This small molecule binds to this protein.
Small molecule (SMILES): N[C@@H](CC(=O)O)C(=O)O

Sequence of chain 1.B:
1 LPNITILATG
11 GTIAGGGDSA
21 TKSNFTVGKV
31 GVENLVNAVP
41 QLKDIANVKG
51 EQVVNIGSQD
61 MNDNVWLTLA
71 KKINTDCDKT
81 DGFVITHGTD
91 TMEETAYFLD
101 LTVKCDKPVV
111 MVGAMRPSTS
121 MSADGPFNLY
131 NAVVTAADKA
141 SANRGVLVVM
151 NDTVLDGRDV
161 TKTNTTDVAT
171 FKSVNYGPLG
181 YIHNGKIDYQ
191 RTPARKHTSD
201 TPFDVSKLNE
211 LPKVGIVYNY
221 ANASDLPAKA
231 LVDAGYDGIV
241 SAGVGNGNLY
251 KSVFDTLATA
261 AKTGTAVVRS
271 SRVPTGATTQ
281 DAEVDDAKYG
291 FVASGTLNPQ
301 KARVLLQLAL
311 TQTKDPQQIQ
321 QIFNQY

Sequence of chain 2.B:
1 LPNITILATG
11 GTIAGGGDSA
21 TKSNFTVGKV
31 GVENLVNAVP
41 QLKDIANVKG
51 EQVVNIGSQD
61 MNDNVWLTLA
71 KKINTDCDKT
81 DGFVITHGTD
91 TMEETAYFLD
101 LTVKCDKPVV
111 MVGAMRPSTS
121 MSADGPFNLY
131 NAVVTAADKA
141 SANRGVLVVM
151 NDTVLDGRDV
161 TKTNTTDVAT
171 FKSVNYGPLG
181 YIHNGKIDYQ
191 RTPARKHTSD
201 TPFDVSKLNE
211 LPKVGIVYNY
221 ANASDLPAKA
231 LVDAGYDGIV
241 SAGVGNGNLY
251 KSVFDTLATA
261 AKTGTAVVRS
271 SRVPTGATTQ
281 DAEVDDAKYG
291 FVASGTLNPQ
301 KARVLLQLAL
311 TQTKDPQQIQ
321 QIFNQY

Binding-site contacts:
Ligand atom C contacts residue ASP90 of chain 1.B at 4.3 Å.
Ligand atom N contacts residue ASN248 of chain 2.B at 3.7 Å.
Ligand atom OD2 contacts residue THR12 of chain 1.B at 2.8 Å (h-bond).
Ligand atom O contacts residue THR89 of chain 1.B at 3.9 Å.
Ligand atom OD2 contacts residue MET115 of chain 1.B at 4.1 Å.
Ligand atom CB contacts residue ASP90 of chain 1.B at 3.9 Å.
Ligand atom O contacts residue GLY11 of chain 1.B at 3.3 Å.
Ligand atom CG contacts residue THR12 of chain 1.B at 2.6 Å.
Ligand atom O contacts residue THR12 of chain 1.B at 3.6 Å (h-bond).
Ligand atom CG contacts residue THR89 of chain 1.B at 3.1 Å.
Ligand atom OD2 contacts residue ALA114 of chain 1.B at 3.0 Å (h-bond).
Ligand atom OD1 contacts residue GLY88 of chain 1.B at 3.6 Å.
Ligand atom C contacts residue THR89 of chain 1.B at 3.9 Å.
Ligand atom OD2 contacts residue THR89 of chain 1.B at 3.2 Å (h-bond).
Ligand atom O contacts residue SER58 of chain 1.B at 3.6 Å (h-bond).
Ligand atom OD1 contacts residue THR12 of chain 1.B at 2.9 Å (h-bond).
Ligand atom O contacts residue GLY88 of chain 1.B at 2.9 Å.
Ligand atom CA contacts residue GLU283 of chain 2.B at 4.1 Å.
Ligand atom C contacts residue GLY88 of chain 1.B at 3.6 Å.
Ligand atom CB contacts residue GLU283 of chain 2.B at 4.3 Å.
Ligand atom CG contacts residue ALA114 of chain 1.B at 3.8 Å (hydrophobic).
Ligand atom OD1 contacts residue ALA114 of chain 1.B at 3.7 Å.
Ligand atom CA contacts residue GLN59 of chain 1.B at 4.2 Å.
Ligand atom CB contacts residue THR12 of chain 1.B at 3.1 Å.
Ligand atom OXT contacts residue SER58 of chain 1.B at 2.7 Å (h-bond).
Ligand atom N contacts residue GLN59 of chain 1.B at 3.4 Å (h-bond).
Ligand atom N contacts residue ASP90 of chain 1.B at 4.1 Å.
Ligand atom C contacts residue THR12 of chain 1.B at 4.2 Å.
Ligand atom OXT contacts residue ASP90 of chain 1.B at 3.2 Å.
Ligand atom OXT contacts residue GLY88 of chain 1.B at 3.9 Å.
Ligand atom N contacts residue THR12 of chain 1.B at 4.2 Å.
Ligand atom CA contacts residue THR12 of chain 1.B at 3.2 Å.
Ligand atom OXT contacts residue GLN59 of chain 1.B at 3.8 Å.
Ligand atom N contacts residue GLU283 of chain 2.B at 3.0 Å (salt-bridge).
Ligand atom C contacts residue SER58 of chain 1.B at 3.6 Å.
Ligand atom O contacts residue GLY57 of chain 1.B at 3.9 Å.
Ligand atom C contacts residue GLN59 of chain 1.B at 3.9 Å.
Ligand atom CB contacts residue THR89 of chain 1.B at 3.8 Å.
Ligand atom OXT contacts residue THR89 of chain 1.B at 3.6 Å.
Ligand atom OD1 contacts residue THR89 of chain 1.B at 3.1 Å (h-bond).